Binding-site contacts:
Ligand atom C5 contacts residue ASN265 of chain 1.K at 3.6 Å.
Ligand atom O5 contacts residue ARG412 of chain 1.K at 4.3 Å.
Ligand atom C8 contacts residue VAL302 of chain 1.K at 4.2 Å (hydrophobic).
Ligand atom O6 contacts residue ARG412 of chain 1.K at 3.7 Å.
Ligand atom C6 contacts residue ARG412 of chain 1.K at 3.5 Å.
Ligand atom O7 contacts residue ASN265 of chain 1.K at 4.4 Å.
Ligand atom C7 contacts residue ASN265 of chain 1.K at 3.9 Å.
Ligand atom C2 contacts residue ASN265 of chain 1.K at 2.5 Å.
Ligand atom C8 contacts residue SER303 of chain 1.K at 3.8 Å.
Ligand atom C3 contacts residue ASN265 of chain 1.K at 3.8 Å.
Ligand atom C1 contacts residue ASN265 of chain 1.K at 1.4 Å.
Ligand atom C4 contacts residue ASN265 of chain 1.K at 4.2 Å.
Ligand atom O5 contacts residue ASN265 of chain 1.K at 2.3 Å (h-bond).
Ligand atom N2 contacts residue ASN265 of chain 1.K at 2.9 Å (h-bond).
Ligand atom O7 contacts residue GLN263 of chain 1.K at 3.7 Å.

Sequence of chain 1.K:
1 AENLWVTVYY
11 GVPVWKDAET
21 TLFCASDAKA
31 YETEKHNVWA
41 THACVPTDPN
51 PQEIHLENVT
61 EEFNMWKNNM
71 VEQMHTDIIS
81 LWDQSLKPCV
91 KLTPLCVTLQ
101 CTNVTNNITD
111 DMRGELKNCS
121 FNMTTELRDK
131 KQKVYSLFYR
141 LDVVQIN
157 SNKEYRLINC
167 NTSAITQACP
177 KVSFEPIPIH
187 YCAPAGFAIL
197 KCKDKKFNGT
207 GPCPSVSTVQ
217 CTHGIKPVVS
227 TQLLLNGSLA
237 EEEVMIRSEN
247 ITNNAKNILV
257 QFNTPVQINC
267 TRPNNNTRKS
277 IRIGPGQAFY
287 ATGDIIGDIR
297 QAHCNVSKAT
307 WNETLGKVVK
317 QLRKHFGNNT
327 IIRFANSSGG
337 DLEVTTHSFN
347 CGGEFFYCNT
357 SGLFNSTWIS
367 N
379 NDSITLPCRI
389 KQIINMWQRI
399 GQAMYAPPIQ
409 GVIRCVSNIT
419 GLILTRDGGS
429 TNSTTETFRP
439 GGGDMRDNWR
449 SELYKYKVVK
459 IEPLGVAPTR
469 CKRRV

The protein below binds the small molecule below.
Small molecule (SMILES): CC(=O)N[C@H]1[C@H](O[C@H]2[C@H](O)[C@@H](NC(C)=O)CO[C@@H]2CO)O[C@H](CO)[C@@H](O[C@@H]2O[C@H](CO)[C@@H](O)[C@H](O[C@H]3O[C@H](CO)[C@@H](O)[C@H](O)[C@@H]3O)[C@@H]2O)[C@@H]1O